Binding-site contacts:
Ligand atom N2 contacts residue ASN169 of chain 1.E at 2.6 Å (h-bond).
Ligand atom C1 contacts residue ASN170 of chain 1.E at 4.2 Å.
Ligand atom C7 contacts residue ASN240 of chain 1.E at 3.8 Å.
Ligand atom O7 contacts residue ALA242 of chain 1.E at 4.0 Å.
Ligand atom O5 contacts residue ASN240 of chain 1.E at 4.1 Å.
Ligand atom C2 contacts residue ASN240 of chain 1.E at 3.9 Å.
Ligand atom C7 contacts residue ASN169 of chain 1.E at 3.3 Å.
Ligand atom C1 contacts residue ASN169 of chain 1.E at 1.4 Å.
Ligand atom C5 contacts residue ASN240 of chain 1.E at 4.0 Å.
Ligand atom N2 contacts residue ASP241 of chain 1.E at 4.5 Å.
Ligand atom C3 contacts residue ASN169 of chain 1.E at 3.6 Å.
Ligand atom C2 contacts residue ASN169 of chain 1.E at 2.2 Å.
Ligand atom O7 contacts residue ASN240 of chain 1.E at 3.6 Å (h-bond).
Ligand atom N2 contacts residue ASN240 of chain 1.E at 3.8 Å.
Ligand atom O5 contacts residue ASN169 of chain 1.E at 2.4 Å (h-bond).
Ligand atom C1 contacts residue ASN240 of chain 1.E at 3.4 Å.
Ligand atom O5 contacts residue ASN170 of chain 1.E at 3.9 Å.
Ligand atom C4 contacts residue ASN169 of chain 1.E at 4.1 Å.
Ligand atom C5 contacts residue ASN169 of chain 1.E at 3.6 Å.
Ligand atom C7 contacts residue ALA242 of chain 1.E at 3.6 Å (hydrophobic).
Ligand atom C8 contacts residue ALA242 of chain 1.E at 3.6 Å (hydrophobic).
Ligand atom C8 contacts residue SER221 of chain 1.A at 4.3 Å.
Ligand atom N2 contacts residue ALA242 of chain 1.E at 3.9 Å.
Ligand atom O7 contacts residue ASN169 of chain 1.E at 3.3 Å (h-bond).
Ligand atom C8 contacts residue ASN240 of chain 1.E at 3.3 Å.
Ligand atom C1 contacts residue ASP241 of chain 1.E at 4.4 Å.
Ligand atom C4 contacts residue ASN240 of chain 1.E at 4.5 Å.
Ligand atom C6 contacts residue ASN240 of chain 1.E at 4.0 Å.
Ligand atom C3 contacts residue ASN240 of chain 1.E at 3.9 Å.

Sequence of chain 1.A:
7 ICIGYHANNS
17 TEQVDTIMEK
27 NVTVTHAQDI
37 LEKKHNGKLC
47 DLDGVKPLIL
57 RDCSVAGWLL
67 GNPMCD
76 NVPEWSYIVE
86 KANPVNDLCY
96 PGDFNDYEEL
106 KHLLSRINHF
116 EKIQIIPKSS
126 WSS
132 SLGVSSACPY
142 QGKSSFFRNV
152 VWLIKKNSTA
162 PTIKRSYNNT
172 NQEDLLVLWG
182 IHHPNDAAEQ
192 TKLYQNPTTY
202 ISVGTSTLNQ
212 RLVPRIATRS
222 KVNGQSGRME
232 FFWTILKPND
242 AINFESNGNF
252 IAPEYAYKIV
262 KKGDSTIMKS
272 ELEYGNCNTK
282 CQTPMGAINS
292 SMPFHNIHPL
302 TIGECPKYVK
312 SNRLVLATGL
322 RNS

Sequence of chain 1.E:
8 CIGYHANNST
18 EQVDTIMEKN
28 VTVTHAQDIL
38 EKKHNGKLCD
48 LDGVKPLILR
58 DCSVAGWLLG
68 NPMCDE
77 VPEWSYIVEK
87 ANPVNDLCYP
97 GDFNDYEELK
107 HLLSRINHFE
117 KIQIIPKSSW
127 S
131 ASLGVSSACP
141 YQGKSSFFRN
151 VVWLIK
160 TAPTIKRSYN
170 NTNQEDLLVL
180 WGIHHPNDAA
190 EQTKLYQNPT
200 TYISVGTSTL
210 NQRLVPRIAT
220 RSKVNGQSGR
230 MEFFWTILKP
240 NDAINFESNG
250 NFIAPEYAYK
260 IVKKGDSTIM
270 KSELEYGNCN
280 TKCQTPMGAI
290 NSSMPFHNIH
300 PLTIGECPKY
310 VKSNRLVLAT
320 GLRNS

A protein and the small-molecule ligand that binds it are described below.
Small molecule (SMILES): CC(=O)N[C@H]1[C@H](O[C@H]2[C@H](O)[C@@H](NC(C)=O)CO[C@@H]2CO)O[C@H](CO)[C@@H](O)[C@@H]1O